Binding-site contacts:
Ligand atom C6 contacts residue PHE1103 of chain 1.C at 3.7 Å (hydrophobic).
Ligand atom O5 contacts residue ASN1098 of chain 1.C at 2.4 Å (h-bond).
Ligand atom C8 contacts residue HIS1101 of chain 1.C at 3.7 Å.
Ligand atom O5 contacts residue HIS1101 of chain 1.C at 4.5 Å.
Ligand atom O4 contacts residue HIS1101 of chain 1.C at 3.0 Å.
Ligand atom C7 contacts residue HIS1101 of chain 1.C at 3.5 Å.
Ligand atom O3 contacts residue HIS1101 of chain 1.C at 4.4 Å.
Ligand atom C3 contacts residue THR1100 of chain 1.C at 3.4 Å.
Ligand atom N2 contacts residue THR1100 of chain 1.C at 3.6 Å.
Ligand atom C7 contacts residue THR1100 of chain 1.C at 4.5 Å.
Ligand atom C8 contacts residue ASN1098 of chain 1.C at 4.2 Å.
Ligand atom C7 contacts residue ASN1098 of chain 1.C at 3.2 Å.
Ligand atom C5 contacts residue ASN1098 of chain 1.C at 3.7 Å.
Ligand atom O3 contacts residue THR1100 of chain 1.C at 4.3 Å.
Ligand atom C4 contacts residue HIS1101 of chain 1.C at 3.7 Å.
Ligand atom C1 contacts residue HIS1101 of chain 1.C at 4.2 Å.
Ligand atom C5 contacts residue PHE1103 of chain 1.C at 4.1 Å (hydrophobic).
Ligand atom C2 contacts residue HIS1101 of chain 1.C at 4.4 Å.
Ligand atom N2 contacts residue HIS1101 of chain 1.C at 4.1 Å.
Ligand atom C4 contacts residue ASN1098 of chain 1.C at 4.2 Å.
Ligand atom O7 contacts residue ASN1098 of chain 1.C at 3.4 Å (h-bond).
Ligand atom C1 contacts residue ASN1098 of chain 1.C at 1.4 Å.
Ligand atom O7 contacts residue HIS1101 of chain 1.C at 3.4 Å (h-bond).
Ligand atom N2 contacts residue ASN1098 of chain 1.C at 2.8 Å (h-bond).
Ligand atom C8 contacts residue THR1100 of chain 1.C at 4.3 Å.
Ligand atom C5 contacts residue THR1100 of chain 1.C at 4.4 Å.
Ligand atom C3 contacts residue HIS1101 of chain 1.C at 3.6 Å.
Ligand atom C3 contacts residue ASN1098 of chain 1.C at 3.7 Å.
Ligand atom C2 contacts residue ASN1098 of chain 1.C at 2.4 Å.
Ligand atom C5 contacts residue HIS1101 of chain 1.C at 3.6 Å.
Ligand atom C1 contacts residue THR1100 of chain 1.C at 3.8 Å.
Ligand atom C2 contacts residue THR1100 of chain 1.C at 3.9 Å.
Ligand atom C4 contacts residue THR1100 of chain 1.C at 4.3 Å.
Ligand atom O5 contacts residue PHE1103 of chain 1.C at 3.9 Å.
Ligand atom O4 contacts residue THR1100 of chain 1.C at 4.5 Å.

Sequence of chain 1.C:
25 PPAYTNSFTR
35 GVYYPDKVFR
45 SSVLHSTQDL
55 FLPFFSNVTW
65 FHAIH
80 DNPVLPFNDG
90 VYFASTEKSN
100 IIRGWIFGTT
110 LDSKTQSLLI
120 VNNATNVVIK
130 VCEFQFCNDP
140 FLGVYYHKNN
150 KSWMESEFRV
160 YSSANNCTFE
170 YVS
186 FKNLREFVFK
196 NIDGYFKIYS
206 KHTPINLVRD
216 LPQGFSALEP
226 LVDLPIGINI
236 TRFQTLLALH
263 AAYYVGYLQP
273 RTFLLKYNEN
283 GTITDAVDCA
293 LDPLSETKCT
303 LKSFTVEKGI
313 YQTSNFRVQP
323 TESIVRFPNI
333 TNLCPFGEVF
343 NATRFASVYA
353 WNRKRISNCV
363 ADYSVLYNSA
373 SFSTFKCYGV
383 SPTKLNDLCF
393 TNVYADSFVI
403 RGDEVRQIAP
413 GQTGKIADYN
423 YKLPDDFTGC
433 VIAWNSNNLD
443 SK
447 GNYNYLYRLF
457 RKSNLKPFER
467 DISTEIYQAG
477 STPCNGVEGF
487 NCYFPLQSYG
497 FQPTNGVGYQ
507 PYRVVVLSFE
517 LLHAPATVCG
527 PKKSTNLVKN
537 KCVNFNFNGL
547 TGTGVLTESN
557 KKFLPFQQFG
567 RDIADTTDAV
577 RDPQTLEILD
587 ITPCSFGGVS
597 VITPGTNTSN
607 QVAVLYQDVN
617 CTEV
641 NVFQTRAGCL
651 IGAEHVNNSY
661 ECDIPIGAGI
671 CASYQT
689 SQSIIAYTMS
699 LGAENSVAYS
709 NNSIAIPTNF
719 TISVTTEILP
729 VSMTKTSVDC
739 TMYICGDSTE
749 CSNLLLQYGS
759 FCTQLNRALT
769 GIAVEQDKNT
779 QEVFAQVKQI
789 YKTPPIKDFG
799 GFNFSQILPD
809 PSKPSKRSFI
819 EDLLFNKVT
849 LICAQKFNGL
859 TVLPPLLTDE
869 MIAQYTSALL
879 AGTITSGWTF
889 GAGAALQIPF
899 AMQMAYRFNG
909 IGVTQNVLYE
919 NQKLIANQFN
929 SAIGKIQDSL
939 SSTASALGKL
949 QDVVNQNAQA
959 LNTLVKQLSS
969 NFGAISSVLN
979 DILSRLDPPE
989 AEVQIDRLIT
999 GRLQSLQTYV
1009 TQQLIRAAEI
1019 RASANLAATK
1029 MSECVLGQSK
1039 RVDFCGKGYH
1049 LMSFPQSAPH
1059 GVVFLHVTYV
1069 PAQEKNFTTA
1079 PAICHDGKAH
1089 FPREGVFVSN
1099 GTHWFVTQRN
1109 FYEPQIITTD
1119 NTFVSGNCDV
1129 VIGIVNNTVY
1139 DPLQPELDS

A small-molecule ligand and the protein it binds are described below.
Small molecule (SMILES): CC(=O)N[C@H]1[C@H](O[C@H]2[C@H](O)[C@@H](NC(C)=O)CO[C@@H]2CO)O[C@H](CO)[C@@H](O)[C@@H]1O